Sequence of chain 2.B:
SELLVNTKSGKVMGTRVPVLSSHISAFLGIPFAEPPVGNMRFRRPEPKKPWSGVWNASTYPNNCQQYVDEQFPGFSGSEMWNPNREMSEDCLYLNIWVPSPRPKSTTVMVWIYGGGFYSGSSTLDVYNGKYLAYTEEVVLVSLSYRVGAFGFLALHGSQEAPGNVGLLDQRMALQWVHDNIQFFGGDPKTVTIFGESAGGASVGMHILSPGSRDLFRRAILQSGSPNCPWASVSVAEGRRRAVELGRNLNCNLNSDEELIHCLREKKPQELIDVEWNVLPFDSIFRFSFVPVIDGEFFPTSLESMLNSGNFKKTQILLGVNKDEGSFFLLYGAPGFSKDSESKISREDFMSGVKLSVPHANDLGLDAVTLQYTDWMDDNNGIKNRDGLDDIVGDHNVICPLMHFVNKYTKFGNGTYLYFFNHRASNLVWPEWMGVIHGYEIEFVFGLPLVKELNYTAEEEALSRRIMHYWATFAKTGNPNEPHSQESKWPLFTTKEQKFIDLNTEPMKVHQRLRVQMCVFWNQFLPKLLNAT

Binding-site contacts:
Ligand atom CBS contacts residue PHE330 of chain 2.B at 3.6 Å (hydrophobic).
Ligand atom CBM contacts residue SER286 of chain 2.B at 3.0 Å.
Ligand atom CAS contacts residue GLY335 of chain 2.B at 3.4 Å.
Ligand atom CAN contacts residue PHE330 of chain 2.B at 3.6 Å (hydrophobic).
Ligand atom NBC contacts residue HIS440 of chain 2.B at 3.0 Å (h-bond).
Ligand atom NBA contacts residue TYR121 of chain 2.B at 3.1 Å (h-bond).
Ligand atom CBQ contacts residue TRP84 of chain 2.B at 3.5 Å (hydrophobic).
Ligand atom CAE contacts residue PHE330 of chain 2.B at 3.5 Å (hydrophobic).
Ligand atom CBO contacts residue TRP84 of chain 2.B at 3.6 Å (hydrophobic).
Ligand atom NBA contacts residue PHE330 of chain 2.B at 3.5 Å.
Ligand atom CAW contacts residue TYR121 of chain 2.B at 3.3 Å (hydrophobic).
Ligand atom CAL contacts residue HIS440 of chain 2.B at 3.4 Å.
Ligand atom CAC contacts residue PHE330 of chain 2.B at 3.6 Å (hydrophobic).
Ligand atom CAQ contacts residue PHE330 of chain 2.B at 3.6 Å (hydrophobic).
Ligand atom CAL contacts residue TRP84 of chain 2.B at 3.7 Å (hydrophobic).
Ligand atom CBQ contacts residue PHE330 of chain 2.B at 3.6 Å (hydrophobic).
Ligand atom CAE contacts residue TRP432 of chain 2.B at 3.6 Å (hydrophobic).
Ligand atom CAH contacts residue TRP279 of chain 2.B at 3.5 Å (hydrophobic).
Ligand atom CAJ contacts residue ASP285 of chain 2.B at 2.9 Å.
Ligand atom NBF contacts residue SER286 of chain 2.B at 2.6 Å (h-bond).
Ligand atom NBB contacts residue PHE330 of chain 2.B at 3.6 Å.
Ligand atom NBD contacts residue TRP84 of chain 2.B at 3.6 Å.
Ligand atom CBQ contacts residue HIS440 of chain 2.B at 3.6 Å.
Ligand atom CAG contacts residue ASP285 of chain 2.B at 3.5 Å.
Ligand atom CBU contacts residue SER286 of chain 2.B at 3.1 Å.
Ligand atom NBB contacts residue TYR121 of chain 2.B at 2.9 Å (h-bond).
Ligand atom CAN contacts residue TRP84 of chain 2.B at 3.4 Å (hydrophobic).
Ligand atom CAL contacts residue PHE330 of chain 2.B at 3.6 Å (hydrophobic).
Ligand atom CBP contacts residue SER286 of chain 2.B at 3.2 Å.
Ligand atom CBK contacts residue PHE330 of chain 2.B at 3.6 Å (hydrophobic).
Ligand atom NBE contacts residue TRP279 of chain 2.B at 3.7 Å.
Ligand atom CBK contacts residue TYR121 of chain 2.B at 3.2 Å (hydrophobic).
Ligand atom CBS contacts residue TRP84 of chain 2.B at 3.4 Å (hydrophobic).
Ligand atom CAV contacts residue GLY335 of chain 2.B at 3.0 Å.
Ligand atom CAG contacts residue PHE284 of chain 2.B at 3.7 Å (hydrophobic).
Ligand atom NBW contacts residue TYR121 of chain 2.B at 2.7 Å (h-bond).
Ligand atom NAZ contacts residue TRP279 of chain 2.B at 3.5 Å.
Ligand atom CAX contacts residue TYR121 of chain 2.B at 3.5 Å (hydrophobic).
Ligand atom CAQ contacts residue TYR121 of chain 2.B at 2.9 Å (hydrophobic).
Ligand atom CBL contacts residue TRP279 of chain 2.B at 3.6 Å (hydrophobic).

A small-molecule ligand and the protein it binds are described below.
Small molecule (SMILES): O=C(Nc1cc(COCc2cn(CCNC3=c4ccccc4=NC4CCCCC34)nn2)ccn1)Nc1cccc2c1[C@H]1CCCCN1C2=O